This small molecule binds to this protein.
Small molecule (SMILES): CC(=O)N[C@H]1[C@H](O[C@H]2[C@H](O)[C@@H](NC(C)=O)CO[C@@H]2CO)O[C@H](CO)[C@@H](O)[C@@H]1O

Sequence of chain 60.F:
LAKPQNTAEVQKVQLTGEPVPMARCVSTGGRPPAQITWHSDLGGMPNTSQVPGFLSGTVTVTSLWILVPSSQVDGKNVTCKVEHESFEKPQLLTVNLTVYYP

Binding-site contacts:
Ligand atom C3 contacts residue ASN77 of chain 60.F at 3.7 Å.
Ligand atom N2 contacts residue ASN77 of chain 60.F at 2.8 Å (h-bond).
Ligand atom C6 contacts residue THR94 of chain 60.F at 4.0 Å.
Ligand atom C4 contacts residue ASN77 of chain 60.F at 4.2 Å.
Ligand atom C1 contacts residue ASN77 of chain 60.F at 1.5 Å.
Ligand atom C7 contacts residue NAG1 of chain 60.L at 4.3 Å.
Ligand atom C8 contacts residue NAG1 of chain 60.L at 4.3 Å.
Ligand atom O5 contacts residue THR94 of chain 60.F at 3.8 Å.
Ligand atom O5 contacts residue ASN77 of chain 60.F at 2.4 Å (h-bond).
Ligand atom O7 contacts residue ASN77 of chain 60.F at 2.3 Å (h-bond).
Ligand atom C5 contacts residue NAG1 of chain 60.L at 4.5 Å.
Ligand atom C8 contacts residue ASN77 of chain 60.F at 4.1 Å.
Ligand atom C2 contacts residue NAG1 of chain 60.L at 4.3 Å.
Ligand atom C7 contacts residue ASN77 of chain 60.F at 2.7 Å.
Ligand atom C1 contacts residue NAG1 of chain 60.L at 3.4 Å.
Ligand atom O5 contacts residue NAG1 of chain 60.L at 4.2 Å.
Ligand atom C2 contacts residue ASN77 of chain 60.F at 2.3 Å.
Ligand atom O6 contacts residue THR94 of chain 60.F at 4.0 Å.
Ligand atom C5 contacts residue ASN77 of chain 60.F at 3.7 Å.
Ligand atom N2 contacts residue NAG1 of chain 60.L at 4.2 Å.